Sequence of chain 1.A:
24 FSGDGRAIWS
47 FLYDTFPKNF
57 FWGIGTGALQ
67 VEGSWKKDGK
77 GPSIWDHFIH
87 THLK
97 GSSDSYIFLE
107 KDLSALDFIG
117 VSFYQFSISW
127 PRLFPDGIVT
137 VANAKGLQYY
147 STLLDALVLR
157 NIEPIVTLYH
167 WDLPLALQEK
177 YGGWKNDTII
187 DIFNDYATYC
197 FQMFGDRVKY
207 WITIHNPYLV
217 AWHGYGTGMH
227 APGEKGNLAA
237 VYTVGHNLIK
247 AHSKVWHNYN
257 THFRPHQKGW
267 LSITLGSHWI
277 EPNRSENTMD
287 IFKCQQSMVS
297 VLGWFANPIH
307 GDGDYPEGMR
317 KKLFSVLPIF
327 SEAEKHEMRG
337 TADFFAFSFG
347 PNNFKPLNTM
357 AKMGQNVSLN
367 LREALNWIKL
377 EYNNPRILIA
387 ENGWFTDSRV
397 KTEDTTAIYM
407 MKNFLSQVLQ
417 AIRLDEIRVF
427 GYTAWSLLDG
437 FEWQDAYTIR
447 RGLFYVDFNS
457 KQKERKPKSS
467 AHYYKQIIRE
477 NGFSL

Binding-site contacts:
Ligand atom C5 contacts residue ASN279 of chain 1.A at 3.7 Å.
Ligand atom C3 contacts residue GLN361 of chain 1.A at 4.4 Å.
Ligand atom C1 contacts residue GLY360 of chain 1.A at 3.5 Å.
Ligand atom O5 contacts residue ASN279 of chain 1.A at 2.4 Å (h-bond).
Ligand atom C3 contacts residue ASN279 of chain 1.A at 3.8 Å.
Ligand atom C6 contacts residue ASN362 of chain 1.A at 3.7 Å.
Ligand atom C1 contacts residue GLN361 of chain 1.A at 3.9 Å.
Ligand atom C7 contacts residue GLY360 of chain 1.A at 3.9 Å.
Ligand atom O5 contacts residue GLN361 of chain 1.A at 4.2 Å.
Ligand atom C7 contacts residue ASN279 of chain 1.A at 3.7 Å.
Ligand atom C2 contacts residue ASN279 of chain 1.A at 2.4 Å.
Ligand atom C1 contacts residue ASN279 of chain 1.A at 1.4 Å.
Ligand atom C4 contacts residue ASN279 of chain 1.A at 4.2 Å.
Ligand atom C5 contacts residue ASN362 of chain 1.A at 4.3 Å.
Ligand atom C8 contacts residue GLY360 of chain 1.A at 3.9 Å.
Ligand atom C2 contacts residue GLY360 of chain 1.A at 3.7 Å.
Ligand atom C3 contacts residue GLY360 of chain 1.A at 4.3 Å.
Ligand atom O7 contacts residue ASN279 of chain 1.A at 4.2 Å.
Ligand atom C5 contacts residue GLN361 of chain 1.A at 3.9 Å.
Ligand atom N2 contacts residue GLY360 of chain 1.A at 2.9 Å (h-bond).
Ligand atom N2 contacts residue ASN279 of chain 1.A at 2.8 Å (h-bond).

This small molecule binds to this protein.
Small molecule (SMILES): CC(=O)N[C@@H]1[C@@H](O)[C@H](O)[C@@H](CO)O[C@H]1O